Sequence of chain 1.B:
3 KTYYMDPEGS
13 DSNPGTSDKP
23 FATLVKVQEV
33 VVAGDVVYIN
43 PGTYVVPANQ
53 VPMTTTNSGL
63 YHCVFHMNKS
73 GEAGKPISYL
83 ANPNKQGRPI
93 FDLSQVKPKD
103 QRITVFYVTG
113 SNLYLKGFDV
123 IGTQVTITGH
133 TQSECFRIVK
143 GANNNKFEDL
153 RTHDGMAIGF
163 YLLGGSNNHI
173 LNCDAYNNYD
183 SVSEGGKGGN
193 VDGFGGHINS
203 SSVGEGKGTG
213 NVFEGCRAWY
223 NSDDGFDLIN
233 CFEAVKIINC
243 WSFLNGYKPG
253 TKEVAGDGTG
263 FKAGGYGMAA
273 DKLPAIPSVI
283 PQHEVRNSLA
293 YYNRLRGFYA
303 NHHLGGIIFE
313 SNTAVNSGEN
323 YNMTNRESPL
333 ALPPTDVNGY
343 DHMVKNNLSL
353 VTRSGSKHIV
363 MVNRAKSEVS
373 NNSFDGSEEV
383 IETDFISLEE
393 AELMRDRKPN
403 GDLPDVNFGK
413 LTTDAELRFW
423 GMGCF

Binding-site contacts:
Ligand atom C6 contacts residue ARG104 of chain 1.B at 3.9 Å.
Ligand atom C6 contacts residue ILE231 of chain 1.B at 3.8 Å (hydrophobic).
Ligand atom O3 contacts residue GLN134 of chain 1.B at 2.9 Å (h-bond).
Ligand atom C6 contacts residue ARG104 of chain 1.B at 3.6 Å.
Ligand atom C6 contacts residue GLN134 of chain 1.B at 4.3 Å.
Ligand atom O4 contacts residue TYR163 of chain 1.B at 3.6 Å.
Ligand atom C3 contacts residue HIS132 of chain 1.B at 4.1 Å.
Ligand atom C1 contacts residue PO41 of chain 1.K at 3.6 Å.
Ligand atom O3 contacts residue ASN192 of chain 1.B at 4.4 Å.
Ligand atom C5 contacts residue HIS132 of chain 1.B at 4.2 Å.
Ligand atom O5 contacts residue ILE231 of chain 1.B at 3.9 Å.
Ligand atom C2 contacts residue HIS132 of chain 1.B at 4.3 Å.
Ligand atom O4 contacts residue ASN192 of chain 1.B at 4.5 Å.
Ligand atom C3 contacts residue ASN192 of chain 1.B at 4.1 Å.
Ligand atom O3 contacts residue HIS132 of chain 1.B at 3.3 Å.
Ligand atom C5 contacts residue TYR163 of chain 1.B at 4.5 Å (hydrophobic).
Ligand atom O6A contacts residue HIS132 of chain 1.B at 2.8 Å (h-bond).
Ligand atom C6 contacts residue LEU62 of chain 1.B at 4.3 Å (hydrophobic).
Ligand atom C6 contacts residue ASN59 of chain 1.B at 4.0 Å.
Ligand atom C4 contacts residue GLN134 of chain 1.B at 3.5 Å.
Ligand atom O6B contacts residue TYR163 of chain 1.B at 4.4 Å.
Ligand atom O6A contacts residue ARG104 of chain 1.B at 2.9 Å (salt-bridge).
Ligand atom C6 contacts residue HIS132 of chain 1.B at 3.8 Å.
Ligand atom O4 contacts residue ILE160 of chain 1.B at 4.4 Å.
Ligand atom O6B contacts residue GLN134 of chain 1.B at 4.1 Å.
Ligand atom O5 contacts residue PO41 of chain 1.K at 3.8 Å.
Ligand atom C5 contacts residue ILE231 of chain 1.B at 4.5 Å (hydrophobic).
Ligand atom O4 contacts residue GLN134 of chain 1.B at 2.7 Å (h-bond).
Ligand atom O1 contacts residue ASN192 of chain 1.B at 4.3 Å.
Ligand atom C4 contacts residue TYR163 of chain 1.B at 3.7 Å (hydrophobic).
Ligand atom O4 contacts residue LEU62 of chain 1.B at 4.2 Å.
Ligand atom C6 contacts residue HIS199 of chain 1.B at 3.4 Å.
Ligand atom O2 contacts residue ASN232 of chain 1.B at 3.8 Å.
Ligand atom O5 contacts residue HIS132 of chain 1.B at 3.5 Å (h-bond).
Ligand atom C6 contacts residue TYR163 of chain 1.B at 4.2 Å (hydrophobic).
Ligand atom O1 contacts residue PO41 of chain 1.K at 2.6 Å (h-bond).
Ligand atom C3 contacts residue GLN134 of chain 1.B at 3.6 Å.
Ligand atom C6 contacts residue PO41 of chain 1.K at 4.4 Å.
Ligand atom C5 contacts residue PO41 of chain 1.K at 4.3 Å.
Ligand atom O6B contacts residue ARG104 of chain 1.B at 2.8 Å (salt-bridge).

The protein below binds the small molecule below.
Small molecule (SMILES): C[C@@H]1O[C@@H](O[C@@H]2[C@H](O)[C@@H](O)[C@@H](O[C@@H]3[C@H](O)[C@@H](O)[C@H](C)O[C@H]3O)O[C@@H]2C(=O)O)[C@H](O)[C@H](O)[C@H]1O